Binding-site contacts:
Ligand atom C6 contacts residue LEU331 of chain 1.A at 3.9 Å (hydrophobic).
Ligand atom C7 contacts residue ALA312 of chain 1.A at 4.2 Å (hydrophobic).
Ligand atom C4 contacts residue PRO228 of chain 1.A at 4.2 Å (hydrophobic).
Ligand atom C13 contacts residue DMS1 of chain 1.E at 4.2 Å.
Ligand atom CL1 contacts residue CYS330 of chain 1.A at 4.0 Å.
Ligand atom C2 contacts residue TRP245 of chain 1.A at 3.3 Å (hydrophobic).
Ligand atom C9 contacts residue DMS1 of chain 1.E at 4.2 Å.
Ligand atom C14 contacts residue ASN313 of chain 1.A at 4.2 Å.
Ligand atom C8 contacts residue ASN313 of chain 1.A at 3.6 Å.
Ligand atom N1 contacts residue ARG327 of chain 1.A at 3.2 Å (salt-bridge).
Ligand atom N2 contacts residue ASN313 of chain 1.A at 3.7 Å.
Ligand atom C9 contacts residue ASN313 of chain 1.A at 3.7 Å.
Ligand atom N2 contacts residue DMS1 of chain 1.E at 3.9 Å.
Ligand atom N3 contacts residue ASN313 of chain 1.A at 3.7 Å.
Ligand atom CL1 contacts residue PRO228 of chain 1.A at 3.7 Å.
Ligand atom C5 contacts residue LEU331 of chain 1.A at 3.5 Å (hydrophobic).
Ligand atom O1 contacts residue DMS1 of chain 1.E at 4.1 Å.
Ligand atom C10 contacts residue ARG327 of chain 1.A at 4.1 Å.
Ligand atom CL1 contacts residue TRP245 of chain 1.A at 4.2 Å.
Ligand atom CL1 contacts residue LEU264 of chain 1.A at 3.5 Å.
Ligand atom C12 contacts residue PRO317 of chain 1.A at 3.7 Å (hydrophobic).
Ligand atom C5 contacts residue ALA312 of chain 1.A at 3.8 Å (hydrophobic).
Ligand atom CL1 contacts residue LEU334 of chain 1.A at 4.0 Å.
Ligand atom C7 contacts residue ARG327 of chain 1.A at 4.0 Å.
Ligand atom CL1 contacts residue LEU331 of chain 1.A at 4.1 Å.
Ligand atom C6 contacts residue ALA312 of chain 1.A at 3.7 Å (hydrophobic).
Ligand atom C5 contacts residue PRO228 of chain 1.A at 3.8 Å (hydrophobic).
Ligand atom S1 contacts residue ALA312 of chain 1.A at 4.0 Å.
Ligand atom N3 contacts residue ARG327 of chain 1.A at 3.2 Å (salt-bridge).
Ligand atom N2 contacts residue ARG327 of chain 1.A at 3.6 Å.
Ligand atom C3 contacts residue LEU331 of chain 1.A at 4.1 Å (hydrophobic).
Ligand atom C10 contacts residue ASN313 of chain 1.A at 3.6 Å.
Ligand atom C8 contacts residue DMS1 of chain 1.E at 4.0 Å.
Ligand atom C1 contacts residue DMS1 of chain 1.E at 3.8 Å.
Ligand atom S1 contacts residue DMS1 of chain 1.E at 3.9 Å.
Ligand atom C4 contacts residue TRP245 of chain 1.A at 4.1 Å (hydrophobic).
Ligand atom C4 contacts residue LEU331 of chain 1.A at 3.6 Å (hydrophobic).
Ligand atom C2 contacts residue ARG327 of chain 1.A at 3.9 Å.
Ligand atom C1 contacts residue ARG327 of chain 1.A at 3.7 Å.
Ligand atom C3 contacts residue TRP245 of chain 1.A at 3.4 Å (hydrophobic).

Sequence of chain 1.A:
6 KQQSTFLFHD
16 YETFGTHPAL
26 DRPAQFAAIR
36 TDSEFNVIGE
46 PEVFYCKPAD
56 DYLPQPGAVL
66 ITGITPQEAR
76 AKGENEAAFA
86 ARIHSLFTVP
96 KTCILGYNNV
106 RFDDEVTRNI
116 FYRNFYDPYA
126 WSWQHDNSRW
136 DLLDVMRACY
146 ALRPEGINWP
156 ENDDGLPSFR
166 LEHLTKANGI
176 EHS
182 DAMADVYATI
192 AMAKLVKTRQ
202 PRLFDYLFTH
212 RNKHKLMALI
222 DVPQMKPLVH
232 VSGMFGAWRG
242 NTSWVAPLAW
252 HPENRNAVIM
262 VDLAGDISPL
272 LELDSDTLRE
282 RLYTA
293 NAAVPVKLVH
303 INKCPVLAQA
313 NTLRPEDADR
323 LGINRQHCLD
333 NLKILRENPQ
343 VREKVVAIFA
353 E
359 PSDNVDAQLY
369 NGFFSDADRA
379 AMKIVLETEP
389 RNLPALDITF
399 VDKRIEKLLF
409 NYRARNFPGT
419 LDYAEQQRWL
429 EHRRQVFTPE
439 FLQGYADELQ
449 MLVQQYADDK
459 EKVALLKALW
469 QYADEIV

This protein binds this small molecule.
Small molecule (SMILES): CC(C)(C)C1=NN(c2nc3ccc(Cl)cc3s2)C(O)C1